Sequence of chain 1.B:
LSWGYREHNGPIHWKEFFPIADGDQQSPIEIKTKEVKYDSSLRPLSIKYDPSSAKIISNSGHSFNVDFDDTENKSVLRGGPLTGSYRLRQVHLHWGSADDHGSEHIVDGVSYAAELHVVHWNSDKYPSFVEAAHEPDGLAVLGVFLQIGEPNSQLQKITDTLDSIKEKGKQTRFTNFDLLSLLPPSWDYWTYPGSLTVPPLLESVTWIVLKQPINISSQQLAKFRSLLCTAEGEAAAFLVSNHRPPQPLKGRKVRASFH

Binding-site contacts:
Ligand atom N10 contacts residue ZN1 of chain 1.G at 1.8 Å.
Ligand atom O9 contacts residue HIS96 of chain 1.B at 3.2 Å.
Ligand atom O20 contacts residue GLN94 of chain 1.B at 3.2 Å (h-bond).
Ligand atom O9 contacts residue TRP211 of chain 1.B at 3.7 Å.
Ligand atom O8 contacts residue THR201 of chain 1.B at 3.0 Å (h-bond).
Ligand atom O9 contacts residue ZN1 of chain 1.G at 3.0 Å.
Ligand atom F13 contacts residue VAL123 of chain 1.B at 3.5 Å.
Ligand atom C2 contacts residue VAL123 of chain 1.B at 3.8 Å (hydrophobic).
Ligand atom C6 contacts residue VAL202 of chain 1.B at 3.7 Å (hydrophobic).
Ligand atom N10 contacts residue HIS98 of chain 1.B at 3.1 Å (h-bond).
Ligand atom S7 contacts residue ZN1 of chain 1.G at 3.0 Å.
Ligand atom O9 contacts residue VAL145 of chain 1.B at 3.6 Å.
Ligand atom F13 contacts residue VAL145 of chain 1.B at 3.5 Å.
Ligand atom N10 contacts residue GLU108 of chain 1.B at 3.8 Å.
Ligand atom F12 contacts residue VAL202 of chain 1.B at 3.3 Å.
Ligand atom N10 contacts residue HIS121 of chain 1.B at 3.2 Å (h-bond).
Ligand atom S7 contacts residue THR201 of chain 1.B at 3.8 Å.
Ligand atom F12 contacts residue ZN1 of chain 1.G at 3.4 Å.
Ligand atom S15 contacts residue GLN94 of chain 1.B at 3.7 Å.
Ligand atom F11 contacts residue VAL202 of chain 1.B at 3.7 Å.
Ligand atom N10 contacts residue HIS96 of chain 1.B at 3.1 Å (h-bond).
Ligand atom F14 contacts residue LEU200 of chain 1.B at 3.7 Å.
Ligand atom O9 contacts residue HIS121 of chain 1.B at 3.4 Å (h-bond).
Ligand atom F14 contacts residue PHE133 of chain 1.B at 3.5 Å.
Ligand atom F12 contacts residue HIS96 of chain 1.B at 3.0 Å.
Ligand atom C4 contacts residue HIS96 of chain 1.B at 3.4 Å.
Ligand atom O8 contacts residue LEU200 of chain 1.B at 3.1 Å.
Ligand atom O19 contacts residue GLN94 of chain 1.B at 3.2 Å (h-bond).
Ligand atom O8 contacts residue TRP211 of chain 1.B at 3.6 Å.
Ligand atom C5 contacts residue VAL202 of chain 1.B at 3.5 Å (hydrophobic).
Ligand atom F13 contacts residue LEU200 of chain 1.B at 3.2 Å.
Ligand atom S7 contacts residue HIS96 of chain 1.B at 3.7 Å.
Ligand atom C5 contacts residue HIS96 of chain 1.B at 3.2 Å.
Ligand atom O20 contacts residue PHE133 of chain 1.B at 3.8 Å.
Ligand atom C6 contacts residue HIS96 of chain 1.B at 3.9 Å.
Ligand atom C3 contacts residue VAL123 of chain 1.B at 3.6 Å (hydrophobic).
Ligand atom F14 contacts residue VAL123 of chain 1.B at 3.3 Å.
Ligand atom N10 contacts residue THR201 of chain 1.B at 2.5 Å (h-bond).
Ligand atom O18 contacts residue VAL202 of chain 1.B at 3.6 Å.
Ligand atom C3 contacts residue LEU200 of chain 1.B at 3.6 Å (hydrophobic).

This small molecule binds to this protein.
Small molecule (SMILES): NS(=O)(=O)c1c(F)c(F)c(S(=O)(=O)CCO)c(F)c1F